Sequence of chain 1.A:
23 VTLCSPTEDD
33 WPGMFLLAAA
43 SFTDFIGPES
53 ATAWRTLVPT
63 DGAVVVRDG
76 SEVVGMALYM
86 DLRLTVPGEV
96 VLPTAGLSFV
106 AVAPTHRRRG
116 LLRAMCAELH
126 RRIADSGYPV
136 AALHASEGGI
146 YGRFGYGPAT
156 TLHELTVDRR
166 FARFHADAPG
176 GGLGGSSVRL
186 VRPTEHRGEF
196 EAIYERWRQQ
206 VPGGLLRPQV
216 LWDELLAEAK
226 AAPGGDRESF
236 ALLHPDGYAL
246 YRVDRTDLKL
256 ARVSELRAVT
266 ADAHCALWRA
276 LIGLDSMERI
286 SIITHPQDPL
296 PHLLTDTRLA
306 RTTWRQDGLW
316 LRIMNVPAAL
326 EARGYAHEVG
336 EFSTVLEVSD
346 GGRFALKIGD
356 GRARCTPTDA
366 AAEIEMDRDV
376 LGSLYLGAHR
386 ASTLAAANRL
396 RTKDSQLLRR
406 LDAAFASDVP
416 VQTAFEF

The small molecule below binds the protein below.
Small molecule (SMILES): O=C(C[n+]1ccn2cccc2c1-c1ccc(F)cc1)c1ccc(F)cc1

Binding-site contacts:
Ligand atom C02 contacts residue SER103 of chain 1.A at 3.8 Å.
Ligand atom C04 contacts residue PHE104 of chain 1.A at 3.5 Å (hydrophobic).
Ligand atom C22 contacts residue SER52 of chain 1.A at 3.6 Å.
Ligand atom C22 contacts residue ASP46 of chain 1.A at 3.5 Å.
Ligand atom C09 contacts residue MET85 of chain 1.A at 3.9 Å (hydrophobic).
Ligand atom C10 contacts residue PHE104 of chain 1.A at 3.8 Å (hydrophobic).
Ligand atom C05 contacts residue TRP56 of chain 1.A at 3.5 Å (hydrophobic).
Ligand atom C09 contacts residue TRP56 of chain 1.A at 3.8 Å (hydrophobic).
Ligand atom F07 contacts residue ARG57 of chain 1.A at 3.4 Å.
Ligand atom C15 contacts residue SO41 of chain 1.J at 3.3 Å.
Ligand atom C23 contacts residue ILE48 of chain 1.A at 2.9 Å (hydrophobic).
Ligand atom F17 contacts residue GLU421 of chain 1.A at 3.3 Å.
Ligand atom C23 contacts residue SER52 of chain 1.A at 3.2 Å.
Ligand atom F07 contacts residue VAL60 of chain 1.A at 3.8 Å.
Ligand atom N11 contacts residue SO41 of chain 1.J at 3.5 Å (h-bond).
Ligand atom C21 contacts residue ASP46 of chain 1.A at 3.4 Å.
Ligand atom C06 contacts residue TRP56 of chain 1.A at 3.7 Å (hydrophobic).
Ligand atom C03 contacts residue PHE104 of chain 1.A at 3.8 Å (hydrophobic).
Ligand atom N24 contacts residue ILE48 of chain 1.A at 3.9 Å.
Ligand atom C18 contacts residue ASP46 of chain 1.A at 3.2 Å.
Ligand atom C16 contacts residue ASP46 of chain 1.A at 3.7 Å.
Ligand atom C10 contacts residue SO41 of chain 1.J at 2.9 Å.
Ligand atom O01 contacts residue TRP56 of chain 1.A at 3.3 Å.
Ligand atom C08 contacts residue TRP56 of chain 1.A at 3.9 Å (hydrophobic).
Ligand atom C03 contacts residue TRP56 of chain 1.A at 3.5 Å (hydrophobic).
Ligand atom F07 contacts residue LEU83 of chain 1.A at 3.6 Å.
Ligand atom C08 contacts residue LEU83 of chain 1.A at 3.7 Å (hydrophobic).
Ligand atom C25 contacts residue PHE47 of chain 1.A at 3.6 Å (hydrophobic).
Ligand atom O01 contacts residue SER103 of chain 1.A at 3.6 Å (h-bond).
Ligand atom C26 contacts residue PHE104 of chain 1.A at 3.7 Å (hydrophobic).
Ligand atom C04 contacts residue TRP56 of chain 1.A at 3.4 Å (hydrophobic).
Ligand atom C02 contacts residue TRP56 of chain 1.A at 3.8 Å (hydrophobic).
Ligand atom F07 contacts residue TRP33 of chain 1.A at 3.8 Å.
Ligand atom C19 contacts residue ASP46 of chain 1.A at 3.5 Å.
Ligand atom C22 contacts residue ILE48 of chain 1.A at 3.0 Å (hydrophobic).
Ligand atom O01 contacts residue PHE422 of chain 1.A at 3.5 Å (h-bond).
Ligand atom C05 contacts residue ALA53 of chain 1.A at 3.5 Å (hydrophobic).
Ligand atom C14 contacts residue SO41 of chain 1.J at 3.1 Å.
Ligand atom C09 contacts residue SER103 of chain 1.A at 3.8 Å.
Ligand atom C13 contacts residue SO41 of chain 1.J at 3.8 Å.